Sequence of chain 1.A:
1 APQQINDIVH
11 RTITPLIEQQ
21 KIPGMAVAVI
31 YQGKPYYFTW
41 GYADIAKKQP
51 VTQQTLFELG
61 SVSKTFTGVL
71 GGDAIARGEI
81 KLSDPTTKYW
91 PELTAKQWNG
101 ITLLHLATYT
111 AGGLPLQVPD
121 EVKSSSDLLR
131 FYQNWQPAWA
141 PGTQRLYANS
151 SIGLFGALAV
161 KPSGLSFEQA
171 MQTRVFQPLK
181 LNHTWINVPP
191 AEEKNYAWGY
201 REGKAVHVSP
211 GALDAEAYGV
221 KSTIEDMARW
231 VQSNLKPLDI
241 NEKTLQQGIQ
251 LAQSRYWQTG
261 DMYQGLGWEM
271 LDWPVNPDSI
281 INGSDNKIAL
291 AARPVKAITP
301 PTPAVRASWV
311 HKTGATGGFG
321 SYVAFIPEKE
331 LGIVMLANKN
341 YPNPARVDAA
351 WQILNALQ

This small molecule binds to this protein.
Small molecule (SMILES): Cc1oc(C)c(S(=O)(=O)N[C@@H]2CCOc3ccc(F)cc32)c1C(=O)O

Binding-site contacts:
Ligand atom C17 contacts residue THR316 of chain 1.A at 3.9 Å.
Ligand atom O14 contacts residue GLY317 of chain 1.A at 3.6 Å (h-bond).
Ligand atom S07 contacts residue SER61 of chain 1.A at 3.5 Å (h-bond).
Ligand atom C22 contacts residue SER61 of chain 1.A at 3.3 Å.
Ligand atom O24 contacts residue SER61 of chain 1.A at 3.4 Å (h-bond).
Ligand atom C15 contacts residue THR316 of chain 1.A at 3.6 Å.
Ligand atom N10 contacts residue ALA315 of chain 1.A at 2.6 Å (h-bond).
Ligand atom O08 contacts residue TYR218 of chain 1.A at 3.3 Å.
Ligand atom C23 contacts residue ALA315 of chain 1.A at 3.4 Å (hydrophobic).
Ligand atom O25 contacts residue GLY314 of chain 1.A at 3.6 Å.
Ligand atom C04 contacts residue LEU116 of chain 1.A at 3.9 Å (hydrophobic).
Ligand atom O08 contacts residue LYS64 of chain 1.A at 3.2 Å (salt-bridge).
Ligand atom C20 contacts residue ALA315 of chain 1.A at 3.2 Å (hydrophobic).
Ligand atom C05 contacts residue LEU116 of chain 1.A at 3.6 Å (hydrophobic).
Ligand atom C11 contacts residue ALA315 of chain 1.A at 3.1 Å (hydrophobic).
Ligand atom O03 contacts residue LEU116 of chain 1.A at 3.7 Å.
Ligand atom C23 contacts residue SER61 of chain 1.A at 2.9 Å.
Ligand atom C16 contacts residue GLY317 of chain 1.A at 3.4 Å.
Ligand atom C16 contacts residue THR316 of chain 1.A at 3.7 Å.
Ligand atom C21 contacts residue THR316 of chain 1.A at 3.5 Å.
Ligand atom O08 contacts residue ASN149 of chain 1.A at 3.8 Å.
Ligand atom C21 contacts residue ALA315 of chain 1.A at 3.4 Å (hydrophobic).
Ligand atom C15 contacts residue GLY317 of chain 1.A at 3.4 Å.
Ligand atom O09 contacts residue TYR218 of chain 1.A at 3.4 Å.
Ligand atom C18 contacts residue ASN340 of chain 1.A at 3.8 Å.
Ligand atom C02 contacts residue TYR147 of chain 1.A at 3.9 Å (hydrophobic).
Ligand atom O24 contacts residue ALA315 of chain 1.A at 3.5 Å (h-bond).
Ligand atom O25 contacts residue ALA315 of chain 1.A at 2.6 Å (h-bond).
Ligand atom F19 contacts residue ASN340 of chain 1.A at 3.2 Å.
Ligand atom C11 contacts residue THR316 of chain 1.A at 3.8 Å.
Ligand atom C05 contacts residue ASN149 of chain 1.A at 3.4 Å.
Ligand atom O25 contacts residue SER61 of chain 1.A at 2.8 Å (h-bond).
Ligand atom C01 contacts residue ASN286 of chain 1.A at 3.6 Å.
Ligand atom O09 contacts residue ASN149 of chain 1.A at 2.6 Å (h-bond).
Ligand atom C06 contacts residue SER61 of chain 1.A at 3.5 Å.
Ligand atom F19 contacts residue ALA315 of chain 1.A at 3.7 Å.
Ligand atom C01 contacts residue LEU290 of chain 1.A at 3.6 Å (hydrophobic).
Ligand atom S07 contacts residue ASN149 of chain 1.A at 3.9 Å.
Ligand atom O08 contacts residue SER61 of chain 1.A at 2.4 Å (h-bond).
Ligand atom O24 contacts residue GLY314 of chain 1.A at 3.7 Å.